A protein and the small-molecule ligand that binds it are described below.
Small molecule (SMILES): CC(=O)N[C@@H]1[C@@H](O)[C@H](O)[C@@H](CO)O[C@H]1O

Sequence of chain 1.A:
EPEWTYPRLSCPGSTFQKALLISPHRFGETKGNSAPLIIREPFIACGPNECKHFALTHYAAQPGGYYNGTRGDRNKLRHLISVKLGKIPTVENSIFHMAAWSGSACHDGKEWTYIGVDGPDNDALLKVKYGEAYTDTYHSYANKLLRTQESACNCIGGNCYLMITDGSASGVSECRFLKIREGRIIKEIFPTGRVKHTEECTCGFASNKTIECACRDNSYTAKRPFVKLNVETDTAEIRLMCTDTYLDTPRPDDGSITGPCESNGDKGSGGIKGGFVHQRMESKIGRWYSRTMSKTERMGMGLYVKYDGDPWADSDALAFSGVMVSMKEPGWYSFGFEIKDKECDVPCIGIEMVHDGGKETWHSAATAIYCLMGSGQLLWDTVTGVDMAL

Binding-site contacts:
Ligand atom C2 contacts residue ASN144 of chain 1.A at 2.7 Å.
Ligand atom N2 contacts residue ASN144 of chain 1.A at 3.2 Å (h-bond).
Ligand atom C3 contacts residue ASN144 of chain 1.A at 3.9 Å.
Ligand atom C7 contacts residue ASN144 of chain 1.A at 4.0 Å.
Ligand atom C1 contacts residue ASN144 of chain 1.A at 1.4 Å.
Ligand atom O7 contacts residue ASN144 of chain 1.A at 4.5 Å.
Ligand atom O5 contacts residue ASN144 of chain 1.A at 2.3 Å (h-bond).
Ligand atom C4 contacts residue ASN144 of chain 1.A at 4.3 Å.
Ligand atom C5 contacts residue ASN144 of chain 1.A at 3.6 Å.